A small-molecule ligand and the protein it binds are described below.
Small molecule (SMILES): O=c1ccn([C@@H]2O[C@H](CO[P](=O)(O)O[C@H]3[C@@H](O)[C@H](n4ccc(=O)[nH]c4=O)O[C@@H]3CO[P](=O)(O)O[C@H]3[C@@H](O)[C@H](n4ccc(=O)[nH]c4=O)O[C@@H]3CO[P](=O)(O)O[C@H]3[C@@H](O)[C@H](n4ccc(=O)[nH]c4=O)O[C@@H]3COP(=O)=O)[C@@H](O)[C@H]2O)c(=O)[nH]1

Binding-site contacts:
Ligand atom O3' contacts residue ARG15 of chain 53.A at 3.1 Å (salt-bridge).
Ligand atom C3' contacts residue ARG15 of chain 53.A at 3.8 Å.
Ligand atom O2 contacts residue A3 of chain 53.B at 3.2 Å.
Ligand atom O4 contacts residue A3 of chain 53.B at 2.8 Å (h-bond).
Ligand atom C4 contacts residue A3 of chain 53.B at 3.6 Å.
Ligand atom O2 contacts residue A2 of chain 53.B at 3.7 Å.
Ligand atom P contacts residue ARG19 of chain 53.A at 2.8 Å.
Ligand atom N3 contacts residue A1 of chain 53.B at 2.7 Å (h-bond).
Ligand atom OP2 contacts residue ALA16 of chain 53.A at 4.1 Å.
Ligand atom C2 contacts residue A1 of chain 53.B at 3.1 Å.
Ligand atom C2 contacts residue A3 of chain 53.B at 3.5 Å.
Ligand atom C4' contacts residue ARG19 of chain 53.A at 3.7 Å.
Ligand atom C3' contacts residue ARG19 of chain 53.A at 3.4 Å.
Ligand atom C5 contacts residue ARG19 of chain 53.A at 2.9 Å.
Ligand atom N3 contacts residue A2 of chain 53.B at 3.7 Å.
Ligand atom C2 contacts residue A2 of chain 53.B at 3.9 Å.
Ligand atom OP1 contacts residue MET14 of chain 53.A at 3.8 Å.
Ligand atom C4 contacts residue A1 of chain 53.B at 3.4 Å.
Ligand atom N3 contacts residue A3 of chain 53.B at 2.8 Å (h-bond).
Ligand atom O4 contacts residue A1 of chain 53.B at 3.0 Å (h-bond).
Ligand atom N1 contacts residue A3 of chain 53.B at 4.3 Å.
Ligand atom C5' contacts residue ARG19 of chain 53.A at 3.2 Å.
Ligand atom O5' contacts residue ARG19 of chain 53.A at 2.1 Å (salt-bridge).
Ligand atom P contacts residue ARG15 of chain 53.A at 3.1 Å.
Ligand atom C1' contacts residue ARG19 of chain 53.A at 4.3 Å.
Ligand atom N1 contacts residue ARG19 of chain 53.A at 3.9 Å.
Ligand atom O5' contacts residue ARG15 of chain 53.A at 3.6 Å.
Ligand atom OP2 contacts residue ARG15 of chain 53.A at 2.5 Å.
Ligand atom OP1 contacts residue LYS18 of chain 53.A at 3.7 Å.
Ligand atom OP1 contacts residue ARG15 of chain 53.A at 2.5 Å.
Ligand atom C6 contacts residue ARG19 of chain 53.A at 2.7 Å.
Ligand atom C4 contacts residue ARG19 of chain 53.A at 3.9 Å.
Ligand atom OP2 contacts residue ARG19 of chain 53.A at 2.1 Å (salt-bridge).
Ligand atom O3' contacts residue ARG19 of chain 53.A at 3.6 Å (salt-bridge).
Ligand atom C4' contacts residue ARG15 of chain 53.A at 3.3 Å.
Ligand atom C5' contacts residue ARG15 of chain 53.A at 2.5 Å.
Ligand atom O4' contacts residue ARG19 of chain 53.A at 3.9 Å.
Ligand atom C2' contacts residue ARG19 of chain 53.A at 3.6 Å.
Ligand atom OP1 contacts residue ARG19 of chain 53.A at 4.1 Å.
Ligand atom O2 contacts residue A1 of chain 53.B at 2.7 Å (h-bond).

Sequence of chain 53.A:
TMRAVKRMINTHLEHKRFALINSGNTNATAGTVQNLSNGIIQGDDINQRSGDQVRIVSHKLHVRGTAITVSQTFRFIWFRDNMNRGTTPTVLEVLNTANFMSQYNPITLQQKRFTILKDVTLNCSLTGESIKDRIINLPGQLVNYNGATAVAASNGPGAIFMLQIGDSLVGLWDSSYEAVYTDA